Binding-site contacts:
Ligand atom O6 contacts residue SER207 of chain 1.G at 3.3 Å (h-bond).
Ligand atom C8 contacts residue SER251 of chain 1.G at 3.8 Å.
Ligand atom C6 contacts residue ASP211 of chain 1.G at 3.7 Å.
Ligand atom N2 contacts residue ASN252 of chain 1.G at 3.0 Å (h-bond).
Ligand atom O6 contacts residue PHE208 of chain 1.G at 3.5 Å.
Ligand atom O5 contacts residue ASN252 of chain 1.G at 2.4 Å (h-bond).
Ligand atom O6 contacts residue LYS247 of chain 1.G at 4.0 Å.
Ligand atom O5 contacts residue SER248 of chain 1.G at 4.3 Å.
Ligand atom C2 contacts residue ASN252 of chain 1.G at 2.5 Å.
Ligand atom O7 contacts residue SER251 of chain 1.G at 3.2 Å.
Ligand atom C3 contacts residue ASN252 of chain 1.G at 3.8 Å.
Ligand atom C1 contacts residue ASN252 of chain 1.G at 1.4 Å.
Ligand atom C7 contacts residue ASN252 of chain 1.G at 4.0 Å.
Ligand atom O6 contacts residue ASP211 of chain 1.G at 3.0 Å (salt-bridge).
Ligand atom C6 contacts residue PHE208 of chain 1.G at 4.2 Å (hydrophobic).
Ligand atom N2 contacts residue SER251 of chain 1.G at 4.2 Å.
Ligand atom C5 contacts residue ASN252 of chain 1.G at 3.7 Å.
Ligand atom C7 contacts residue SER251 of chain 1.G at 3.8 Å.
Ligand atom C4 contacts residue ASN252 of chain 1.G at 4.2 Å.
Ligand atom C4 contacts residue SER248 of chain 1.G at 4.3 Å.
Ligand atom O5 contacts residue PHE208 of chain 1.G at 3.8 Å.

Sequence of chain 1.G:
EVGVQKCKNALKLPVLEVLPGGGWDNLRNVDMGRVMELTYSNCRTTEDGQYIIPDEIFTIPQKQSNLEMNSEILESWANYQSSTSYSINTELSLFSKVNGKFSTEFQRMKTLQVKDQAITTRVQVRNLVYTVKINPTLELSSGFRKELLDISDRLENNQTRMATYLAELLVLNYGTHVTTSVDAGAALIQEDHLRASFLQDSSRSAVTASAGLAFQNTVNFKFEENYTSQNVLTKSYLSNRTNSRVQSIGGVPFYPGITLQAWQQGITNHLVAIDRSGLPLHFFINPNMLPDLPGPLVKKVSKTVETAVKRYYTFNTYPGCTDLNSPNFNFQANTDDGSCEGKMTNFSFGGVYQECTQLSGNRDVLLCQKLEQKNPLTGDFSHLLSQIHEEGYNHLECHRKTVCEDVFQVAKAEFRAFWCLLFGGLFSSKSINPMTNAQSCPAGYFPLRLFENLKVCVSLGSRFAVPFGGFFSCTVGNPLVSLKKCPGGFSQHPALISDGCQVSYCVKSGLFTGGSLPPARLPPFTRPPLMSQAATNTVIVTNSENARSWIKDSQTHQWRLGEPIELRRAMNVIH

A protein and the small-molecule ligand that binds it are described below.
Small molecule (SMILES): CC(=O)N[C@H]1[C@H](O[C@H]2[C@H](O)[C@@H](NC(C)=O)CO[C@@H]2CO)O[C@H](CO)[C@@H](O)[C@@H]1O